Sequence of chain 46.C:
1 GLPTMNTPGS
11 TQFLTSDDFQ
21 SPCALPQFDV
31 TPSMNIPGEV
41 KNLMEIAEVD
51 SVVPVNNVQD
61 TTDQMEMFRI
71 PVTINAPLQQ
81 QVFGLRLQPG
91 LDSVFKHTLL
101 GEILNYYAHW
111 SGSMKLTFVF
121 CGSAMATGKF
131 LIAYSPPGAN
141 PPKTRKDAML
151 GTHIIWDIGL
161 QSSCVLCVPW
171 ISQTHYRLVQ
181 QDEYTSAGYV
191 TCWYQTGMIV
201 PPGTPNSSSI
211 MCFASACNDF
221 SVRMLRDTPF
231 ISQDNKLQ

A small-molecule ligand and the protein it binds are described below.
Small molecule (SMILES): Cc1cc(CCCCCCCOc2ccc(C3=NCCO3)cc2)on1

Binding-site contacts:
Ligand atom C4A contacts residue MET181 of chain 50.A at 3.6 Å (hydrophobic).
Ligand atom N2 contacts residue W711 of chain 50.F at 2.9 Å.
Ligand atom C5A contacts residue ILE144 of chain 50.A at 3.7 Å (hydrophobic).
Ligand atom O1 contacts residue W711 of chain 50.F at 3.7 Å.
Ligand atom C2B contacts residue ILE219 of chain 50.A at 3.8 Å (hydrophobic).
Ligand atom C4B contacts residue TYR146 of chain 50.A at 3.7 Å (hydrophobic).
Ligand atom C1C contacts residue PHE115 of chain 50.A at 3.9 Å (hydrophobic).
Ligand atom O1B contacts residue ILE95 of chain 50.A at 3.6 Å.
Ligand atom O1A contacts residue PHE121 of chain 50.A at 4.0 Å.
Ligand atom C5B contacts residue TYR146 of chain 50.A at 3.4 Å (hydrophobic).
Ligand atom C5B contacts residue ILE183 of chain 50.A at 3.7 Å (hydrophobic).
Ligand atom C3C contacts residue TYR192 of chain 50.A at 4.0 Å (hydrophobic).
Ligand atom C3 contacts residue W711 of chain 50.F at 3.3 Å.
Ligand atom C4 contacts residue TYR192 of chain 50.A at 3.5 Å (hydrophobic).
Ligand atom C2C contacts residue THR97 of chain 50.A at 3.9 Å.
Ligand atom O1 contacts residue THR97 of chain 50.A at 3.4 Å (h-bond).
Ligand atom C2A contacts residue MET181 of chain 50.A at 3.7 Å (hydrophobic).
Ligand atom C4B contacts residue ILE183 of chain 50.A at 4.0 Å (hydrophobic).
Ligand atom C3C contacts residue LEU216 of chain 50.A at 3.7 Å (hydrophobic).
Ligand atom C4C contacts residue MET117 of chain 50.A at 3.9 Å (hydrophobic).
Ligand atom C3B contacts residue ILE219 of chain 50.A at 3.8 Å (hydrophobic).
Ligand atom N3A contacts residue TYR146 of chain 50.A at 4.0 Å.
Ligand atom C4A contacts residue ILE170 of chain 50.A at 3.9 Å (hydrophobic).
Ligand atom N3A contacts residue MET181 of chain 50.A at 3.3 Å.
Ligand atom N2 contacts residue THR97 of chain 50.A at 3.7 Å.
Ligand atom C4A contacts residue ALA24 of chain 50.C at 4.0 Å (hydrophobic).
Ligand atom C6B contacts residue ILE183 of chain 50.A at 3.6 Å (hydrophobic).
Ligand atom N3A contacts residue ALA24 of chain 50.C at 3.8 Å.
Ligand atom C4A contacts residue LEU14 of chain 46.C at 4.0 Å (hydrophobic).
Ligand atom C1C contacts residue THR97 of chain 50.A at 3.9 Å.
Ligand atom C1B contacts residue ILE183 of chain 50.A at 4.0 Å (hydrophobic).
Ligand atom C31 contacts residue ASN214 of chain 50.A at 3.3 Å.
Ligand atom C5A contacts residue PRO168 of chain 50.A at 4.0 Å (hydrophobic).
Ligand atom C2A contacts residue TYR146 of chain 50.A at 3.7 Å (hydrophobic).
Ligand atom C31 contacts residue W711 of chain 50.F at 3.0 Å.
Ligand atom C6C contacts residue ILE186 of chain 50.A at 3.9 Å (hydrophobic).
Ligand atom C2C contacts residue LEU216 of chain 50.A at 3.7 Å (hydrophobic).
Ligand atom C31 contacts residue LEU216 of chain 50.A at 3.4 Å (hydrophobic).
Ligand atom C5A contacts residue ILE170 of chain 50.A at 3.8 Å (hydrophobic).
Ligand atom C6B contacts residue TYR146 of chain 50.A at 3.8 Å (hydrophobic).

Sequence of chain 50.C:
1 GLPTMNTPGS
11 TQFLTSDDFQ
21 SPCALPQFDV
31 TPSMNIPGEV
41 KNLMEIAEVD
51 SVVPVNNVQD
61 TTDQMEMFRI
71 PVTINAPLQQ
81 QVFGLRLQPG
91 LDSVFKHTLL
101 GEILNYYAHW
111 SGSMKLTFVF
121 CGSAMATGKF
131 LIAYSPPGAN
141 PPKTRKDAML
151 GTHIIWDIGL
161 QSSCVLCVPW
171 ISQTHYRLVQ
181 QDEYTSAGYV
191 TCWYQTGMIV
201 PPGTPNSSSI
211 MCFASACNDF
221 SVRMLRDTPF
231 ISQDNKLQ

Sequence of chain 50.A:
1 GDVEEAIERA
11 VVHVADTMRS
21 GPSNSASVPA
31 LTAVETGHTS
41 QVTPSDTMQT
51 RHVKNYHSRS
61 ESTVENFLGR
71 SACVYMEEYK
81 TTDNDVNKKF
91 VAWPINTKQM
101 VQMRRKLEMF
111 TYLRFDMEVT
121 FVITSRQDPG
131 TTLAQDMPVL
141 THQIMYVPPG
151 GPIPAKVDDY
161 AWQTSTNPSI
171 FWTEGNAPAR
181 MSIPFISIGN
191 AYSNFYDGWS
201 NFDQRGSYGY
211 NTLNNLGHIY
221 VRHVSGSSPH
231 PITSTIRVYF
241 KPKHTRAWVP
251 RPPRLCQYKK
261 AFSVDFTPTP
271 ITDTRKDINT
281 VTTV